Sequence of chain 1.B:
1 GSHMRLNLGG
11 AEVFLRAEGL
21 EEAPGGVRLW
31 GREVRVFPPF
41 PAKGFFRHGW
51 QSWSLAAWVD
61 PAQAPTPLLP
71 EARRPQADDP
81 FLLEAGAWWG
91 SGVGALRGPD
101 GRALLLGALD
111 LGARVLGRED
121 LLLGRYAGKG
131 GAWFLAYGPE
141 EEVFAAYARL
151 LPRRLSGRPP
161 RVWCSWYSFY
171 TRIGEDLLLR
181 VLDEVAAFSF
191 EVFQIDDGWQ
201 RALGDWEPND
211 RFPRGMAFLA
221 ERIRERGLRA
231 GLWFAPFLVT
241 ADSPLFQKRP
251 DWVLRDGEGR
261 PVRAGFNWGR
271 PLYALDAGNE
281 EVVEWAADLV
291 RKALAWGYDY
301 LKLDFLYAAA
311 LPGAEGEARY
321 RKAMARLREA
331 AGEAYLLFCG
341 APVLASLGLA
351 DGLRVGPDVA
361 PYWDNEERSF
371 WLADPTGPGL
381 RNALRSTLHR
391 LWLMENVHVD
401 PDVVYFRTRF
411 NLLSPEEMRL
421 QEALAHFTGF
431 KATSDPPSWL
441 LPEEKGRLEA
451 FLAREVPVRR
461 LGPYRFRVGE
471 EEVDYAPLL

Binding-site contacts:
Ligand atom C6 contacts residue TRP166 of chain 1.B at 3.5 Å (hydrophobic).
Ligand atom C4 contacts residue ASP196 of chain 1.B at 3.4 Å.
Ligand atom O7 contacts residue GLN76 of chain 1.B at 2.6 Å (h-bond).
Ligand atom O6 contacts residue TRP268 of chain 1.B at 3.7 Å.
Ligand atom O6 contacts residue ASP197 of chain 1.B at 2.9 Å (salt-bridge).
Ligand atom O2 contacts residue ASP358 of chain 1.B at 2.5 Å (salt-bridge).
Ligand atom O8 contacts residue THR376 of chain 1.B at 3.6 Å (h-bond).
Ligand atom O3 contacts residue TYR167 of chain 1.B at 2.9 Å (h-bond).
Ligand atom O7 contacts residue ARG368 of chain 1.B at 3.7 Å.
Ligand atom C2 contacts residue CYS339 of chain 1.B at 3.7 Å (hydrophobic).
Ligand atom O4 contacts residue ASP304 of chain 1.B at 3.4 Å (salt-bridge).
Ligand atom C3 contacts residue TYR167 of chain 1.B at 3.6 Å (hydrophobic).
Ligand atom O1 contacts residue ASP358 of chain 1.B at 2.7 Å (salt-bridge).
Ligand atom C3 contacts residue ASP358 of chain 1.B at 3.6 Å.
Ligand atom C2 contacts residue ASP304 of chain 1.B at 3.4 Å.
Ligand atom O8 contacts residue GLY377 of chain 1.B at 3.6 Å.
Ligand atom O8 contacts residue ARG368 of chain 1.B at 2.5 Å (salt-bridge).
Ligand atom O3 contacts residue LYS302 of chain 1.B at 2.8 Å (salt-bridge).
Ligand atom O3 contacts residue ARG354 of chain 1.B at 3.3 Å (salt-bridge).
Ligand atom O4 contacts residue LYS302 of chain 1.B at 3.3 Å (salt-bridge).
Ligand atom C13 contacts residue ASP358 of chain 1.B at 3.0 Å.
Ligand atom O2 contacts residue ARG354 of chain 1.B at 3.0 Å (salt-bridge).
Ligand atom N contacts residue ARG368 of chain 1.B at 3.5 Å (salt-bridge).
Ligand atom C6 contacts residue ASP196 of chain 1.B at 3.5 Å.
Ligand atom C4 contacts residue TRP166 of chain 1.B at 3.6 Å (hydrophobic).
Ligand atom C1 contacts residue TRP53 of chain 1.B at 3.7 Å (hydrophobic).
Ligand atom O8 contacts residue PRO378 of chain 1.B at 3.5 Å.
Ligand atom O5 contacts residue ASP304 of chain 1.B at 2.9 Å (salt-bridge).
Ligand atom C1 contacts residue ASP304 of chain 1.B at 3.4 Å.
Ligand atom C12 contacts residue ASP358 of chain 1.B at 3.0 Å.
Ligand atom N contacts residue GLN76 of chain 1.B at 3.8 Å.
Ligand atom O5 contacts residue PHE305 of chain 1.B at 3.6 Å.
Ligand atom C2 contacts residue ASP358 of chain 1.B at 3.4 Å.
Ligand atom O2 contacts residue TRP53 of chain 1.B at 3.4 Å (h-bond).
Ligand atom O4 contacts residue TRP233 of chain 1.B at 3.3 Å (h-bond).
Ligand atom C5 contacts residue TRP166 of chain 1.B at 3.5 Å (hydrophobic).
Ligand atom O6 contacts residue TRP166 of chain 1.B at 3.4 Å.
Ligand atom O4 contacts residue ASP196 of chain 1.B at 2.7 Å (salt-bridge).
Ligand atom C6 contacts residue ASP197 of chain 1.B at 3.4 Å.
Ligand atom O2 contacts residue CYS339 of chain 1.B at 3.2 Å (h-bond).

This small molecule binds to this protein.
Small molecule (SMILES): O=[N+]([O-])c1ccc(O[C@H]2O[C@H](CO)[C@H](O)[C@H](O)[C@H]2O)cc1